Binding-site contacts:
Ligand atom O7 contacts residue ASN86 of chain 1.D at 3.0 Å (h-bond).
Ligand atom N2 contacts residue ASN86 of chain 1.D at 2.9 Å (h-bond).
Ligand atom O5 contacts residue ASN86 of chain 1.D at 2.4 Å (h-bond).
Ligand atom C1 contacts residue ASN86 of chain 1.D at 1.4 Å.
Ligand atom C7 contacts residue ASN86 of chain 1.D at 3.1 Å.
Ligand atom C8 contacts residue CYS7 of chain 1.D at 3.9 Å (hydrophobic).
Ligand atom C8 contacts residue ASN86 of chain 1.D at 4.3 Å.
Ligand atom C2 contacts residue ASN86 of chain 1.D at 2.4 Å.
Ligand atom C4 contacts residue ASN86 of chain 1.D at 4.2 Å.
Ligand atom C5 contacts residue ASN86 of chain 1.D at 3.7 Å.
Ligand atom C8 contacts residue GLY8 of chain 1.D at 3.7 Å.
Ligand atom O7 contacts residue GLN6 of chain 1.D at 4.3 Å.
Ligand atom C3 contacts residue ASN86 of chain 1.D at 3.8 Å.

Sequence of chain 1.D:
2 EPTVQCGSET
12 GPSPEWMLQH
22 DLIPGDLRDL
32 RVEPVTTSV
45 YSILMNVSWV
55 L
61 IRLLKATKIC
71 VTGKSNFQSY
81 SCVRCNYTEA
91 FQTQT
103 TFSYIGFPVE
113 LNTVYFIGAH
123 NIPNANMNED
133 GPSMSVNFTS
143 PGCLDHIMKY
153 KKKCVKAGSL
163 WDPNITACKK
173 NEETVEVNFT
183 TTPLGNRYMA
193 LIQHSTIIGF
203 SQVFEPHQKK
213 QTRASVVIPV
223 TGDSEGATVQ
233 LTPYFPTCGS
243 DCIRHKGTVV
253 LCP

A small-molecule ligand and the protein it binds are described below.
Small molecule (SMILES): CC(=O)N[C@@H]1[C@@H](O)[C@H](O)[C@@H](CO)O[C@H]1O